Binding-site contacts:
Ligand atom C1 contacts residue TYR489 of chain 1.Q at 3.9 Å (hydrophobic).
Ligand atom O3 contacts residue ALA482 of chain 1.Q at 3.5 Å (h-bond).
Ligand atom C6 contacts residue LEU400 of chain 1.Q at 3.1 Å (hydrophobic).
Ligand atom O2P contacts residue ARG457 of chain 1.Q at 2.3 Å (salt-bridge).
Ligand atom P2 contacts residue SER401 of chain 1.Q at 3.4 Å.
Ligand atom C5 contacts residue LEU400 of chain 1.Q at 3.5 Å (hydrophobic).
Ligand atom C4 contacts residue LEU400 of chain 1.Q at 3.1 Å (hydrophobic).
Ligand atom C1 contacts residue ALA482 of chain 1.Q at 3.6 Å (hydrophobic).
Ligand atom O4 contacts residue ALA490 of chain 1.Q at 3.8 Å.
Ligand atom O4P contacts residue SER401 of chain 1.Q at 2.3 Å (h-bond).
Ligand atom P2 contacts residue THR403 of chain 1.Q at 3.7 Å.
Ligand atom O1P contacts residue ARG457 of chain 1.Q at 2.3 Å (salt-bridge).
Ligand atom C6 contacts residue SER401 of chain 1.Q at 3.8 Å.
Ligand atom C6 contacts residue SER406 of chain 1.Q at 3.7 Å.
Ligand atom C1 contacts residue LYS454 of chain 1.Q at 3.9 Å.
Ligand atom O3 contacts residue LEU400 of chain 1.Q at 3.7 Å.
Ligand atom O2 contacts residue ASN402 of chain 1.Q at 3.7 Å.
Ligand atom O1 contacts residue GLY488 of chain 1.Q at 3.5 Å (h-bond).
Ligand atom P2 contacts residue SER406 of chain 1.Q at 3.6 Å.
Ligand atom O4P contacts residue ASN402 of chain 1.Q at 3.9 Å.
Ligand atom O2P contacts residue ASN402 of chain 1.Q at 3.2 Å (h-bond).
Ligand atom P1 contacts residue LYS454 of chain 1.Q at 3.3 Å.
Ligand atom O6P contacts residue THR403 of chain 1.Q at 3.0 Å (h-bond).
Ligand atom O4P contacts residue SER406 of chain 1.Q at 2.7 Å (h-bond).
Ligand atom O4P contacts residue ARG405 of chain 1.Q at 3.8 Å.
Ligand atom O4 contacts residue LEU400 of chain 1.Q at 2.6 Å (h-bond).
Ligand atom O1P contacts residue LYS454 of chain 1.Q at 2.1 Å (salt-bridge).
Ligand atom O3 contacts residue LYS454 of chain 1.Q at 3.1 Å (salt-bridge).
Ligand atom C3 contacts residue ALA482 of chain 1.Q at 3.5 Å (hydrophobic).
Ligand atom O3P contacts residue LYS454 of chain 1.Q at 3.6 Å (salt-bridge).
Ligand atom P2 contacts residue ASN402 of chain 1.Q at 3.7 Å.
Ligand atom O6 contacts residue SER406 of chain 1.Q at 3.6 Å.
Ligand atom O3 contacts residue HIS481 of chain 1.Q at 3.4 Å.
Ligand atom O5P contacts residue THR403 of chain 1.Q at 2.7 Å (h-bond).
Ligand atom O4P contacts residue THR403 of chain 1.Q at 3.9 Å.
Ligand atom O5P contacts residue ASN402 of chain 1.Q at 2.5 Å (h-bond).
Ligand atom O6P contacts residue ARG405 of chain 1.Q at 2.7 Å (salt-bridge).
Ligand atom O5P contacts residue SER401 of chain 1.Q at 3.4 Å (h-bond).
Ligand atom O4 contacts residue HIS481 of chain 1.Q at 3.4 Å.
Ligand atom P1 contacts residue ARG457 of chain 1.Q at 3.1 Å.

Sequence of chain 1.Q:
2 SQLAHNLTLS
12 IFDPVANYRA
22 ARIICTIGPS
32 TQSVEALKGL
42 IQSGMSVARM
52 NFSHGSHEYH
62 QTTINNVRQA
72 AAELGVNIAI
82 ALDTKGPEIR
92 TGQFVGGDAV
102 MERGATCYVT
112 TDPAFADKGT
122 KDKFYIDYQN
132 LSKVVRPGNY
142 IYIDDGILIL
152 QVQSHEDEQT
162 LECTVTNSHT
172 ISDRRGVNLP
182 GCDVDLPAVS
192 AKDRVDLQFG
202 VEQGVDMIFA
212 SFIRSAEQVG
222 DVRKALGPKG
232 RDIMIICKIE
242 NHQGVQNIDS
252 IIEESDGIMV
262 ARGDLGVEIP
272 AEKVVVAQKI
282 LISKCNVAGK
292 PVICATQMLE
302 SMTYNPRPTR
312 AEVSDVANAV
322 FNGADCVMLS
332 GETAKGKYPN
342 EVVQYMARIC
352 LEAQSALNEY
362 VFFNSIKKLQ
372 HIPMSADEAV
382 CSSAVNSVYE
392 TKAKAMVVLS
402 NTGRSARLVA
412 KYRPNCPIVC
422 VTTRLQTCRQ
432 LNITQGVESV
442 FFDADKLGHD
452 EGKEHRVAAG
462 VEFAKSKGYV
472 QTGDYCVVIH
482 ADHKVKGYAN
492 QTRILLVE

A small-molecule ligand and the protein it binds are described below.
Small molecule (SMILES): O=P(O)(O)OC[C@H]1O[C@@](CO)(OP(=O)(O)O)[C@@H](O)[C@@H]1O